Sequence of chain 1.I:
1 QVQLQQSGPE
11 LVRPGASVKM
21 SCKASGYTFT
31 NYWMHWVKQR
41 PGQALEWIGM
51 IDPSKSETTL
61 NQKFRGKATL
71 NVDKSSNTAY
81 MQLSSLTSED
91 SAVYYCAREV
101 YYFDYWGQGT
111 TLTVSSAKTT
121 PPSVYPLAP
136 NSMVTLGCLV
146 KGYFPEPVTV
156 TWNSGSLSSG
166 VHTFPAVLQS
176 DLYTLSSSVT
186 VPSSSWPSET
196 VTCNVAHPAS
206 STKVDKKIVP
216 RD

Sequence of chain 1.A:
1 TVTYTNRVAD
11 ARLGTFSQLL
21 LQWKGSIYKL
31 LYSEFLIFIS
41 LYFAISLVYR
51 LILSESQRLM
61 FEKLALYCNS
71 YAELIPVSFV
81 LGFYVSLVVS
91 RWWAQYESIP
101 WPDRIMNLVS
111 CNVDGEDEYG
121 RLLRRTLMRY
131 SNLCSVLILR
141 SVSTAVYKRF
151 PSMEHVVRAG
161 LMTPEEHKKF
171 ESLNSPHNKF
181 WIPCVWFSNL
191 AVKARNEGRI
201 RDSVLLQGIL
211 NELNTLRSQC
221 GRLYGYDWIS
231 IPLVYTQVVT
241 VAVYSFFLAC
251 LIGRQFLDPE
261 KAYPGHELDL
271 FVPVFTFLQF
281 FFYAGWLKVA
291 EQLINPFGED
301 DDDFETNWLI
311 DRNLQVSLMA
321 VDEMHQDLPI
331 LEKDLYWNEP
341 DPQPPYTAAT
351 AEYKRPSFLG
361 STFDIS

The protein below binds the small molecule below.
Small molecule (SMILES): OC[C@H]1O[C@H](O[C@H]2[C@H](O)[C@@H](O)[C@H](OCC(CCCCC3CCCCC3)(CCCCC3CCCCC3)CO[C@@H]3O[C@H](CO)[C@@H](O[C@H]4O[C@H](CO)[C@@H](O)[C@H](O)[C@H]4O)[C@H](O)[C@H]3O)O[C@@H]2CO)[C@H](O)[C@@H](O)[C@@H]1O

Binding-site contacts:
Ligand atom C60 contacts residue SER17 of chain 1.A at 4.3 Å.
Ligand atom C34 contacts residue ILE37 of chain 1.B at 4.2 Å (hydrophobic).
Ligand atom O49 contacts residue LYS55 of chain 1.I at 3.9 Å.
Ligand atom C29 contacts residue LEU13 of chain 1.A at 4.3 Å (hydrophobic).
Ligand atom C38 contacts residue GLN18 of chain 1.A at 4.3 Å.
Ligand atom C20 contacts residue LEU21 of chain 1.A at 4.2 Å (hydrophobic).
Ligand atom C57 contacts residue GLN18 of chain 1.A at 4.2 Å.
Ligand atom C53 contacts residue ASP10 of chain 1.A at 3.7 Å.
Ligand atom O59 contacts residue GLY14 of chain 1.A at 3.6 Å.
Ligand atom C61 contacts residue GLN18 of chain 1.A at 4.0 Å.
Ligand atom C57 contacts residue ARG12 of chain 1.A at 4.0 Å.
Ligand atom C32 contacts residue SER17 of chain 1.A at 4.4 Å.
Ligand atom C64 contacts residue SER17 of chain 1.A at 4.2 Å.
Ligand atom C33 contacts residue ILE37 of chain 1.B at 4.2 Å (hydrophobic).
Ligand atom C32 contacts residue TYR244 of chain 1.B at 3.8 Å (hydrophobic).
Ligand atom O21 contacts residue GLN18 of chain 1.A at 3.6 Å.
Ligand atom C60 contacts residue GLN18 of chain 1.A at 3.9 Å.
Ligand atom O58 contacts residue GLY14 of chain 1.A at 4.0 Å.
Ligand atom O54 contacts residue ASP10 of chain 1.A at 2.6 Å (salt-bridge).
Ligand atom O49 contacts residue GLU57 of chain 1.I at 3.0 Å (salt-bridge).
Ligand atom C31 contacts residue TYR244 of chain 1.B at 4.3 Å (hydrophobic).
Ligand atom C56 contacts residue GLY14 of chain 1.A at 4.3 Å.
Ligand atom C57 contacts residue GLY14 of chain 1.A at 3.8 Å.
Ligand atom C61 contacts residue LEU21 of chain 1.A at 3.9 Å (hydrophobic).
Ligand atom C63 contacts residue LEU21 of chain 1.A at 4.0 Å (hydrophobic).
Ligand atom C65 contacts residue LEU21 of chain 1.A at 3.8 Å (hydrophobic).
Ligand atom C65 contacts residue LEU20 of chain 1.A at 4.3 Å (hydrophobic).
Ligand atom O23 contacts residue LEU21 of chain 1.A at 4.3 Å.
Ligand atom C57 contacts residue THR15 of chain 1.A at 3.8 Å.
Ligand atom O58 contacts residue THR15 of chain 1.A at 3.6 Å (h-bond).
Ligand atom C35 contacts residue ILE37 of chain 1.B at 4.3 Å (hydrophobic).
Ligand atom O59 contacts residue GLN18 of chain 1.A at 3.6 Å.
Ligand atom C61 contacts residue SER17 of chain 1.A at 4.2 Å.
Ligand atom O51 contacts residue ARG7 of chain 1.A at 3.7 Å.
Ligand atom C31 contacts residue SER17 of chain 1.A at 4.0 Å.
Ligand atom C62 contacts residue SER17 of chain 1.A at 4.2 Å.
Ligand atom O58 contacts residue ARG12 of chain 1.A at 3.5 Å.
Ligand atom O37 contacts residue GLY14 of chain 1.A at 3.9 Å.
Ligand atom C56 contacts residue GLN18 of chain 1.A at 3.8 Å.
Ligand atom O58 contacts residue GLN18 of chain 1.A at 3.9 Å.

Sequence of chain 1.B:
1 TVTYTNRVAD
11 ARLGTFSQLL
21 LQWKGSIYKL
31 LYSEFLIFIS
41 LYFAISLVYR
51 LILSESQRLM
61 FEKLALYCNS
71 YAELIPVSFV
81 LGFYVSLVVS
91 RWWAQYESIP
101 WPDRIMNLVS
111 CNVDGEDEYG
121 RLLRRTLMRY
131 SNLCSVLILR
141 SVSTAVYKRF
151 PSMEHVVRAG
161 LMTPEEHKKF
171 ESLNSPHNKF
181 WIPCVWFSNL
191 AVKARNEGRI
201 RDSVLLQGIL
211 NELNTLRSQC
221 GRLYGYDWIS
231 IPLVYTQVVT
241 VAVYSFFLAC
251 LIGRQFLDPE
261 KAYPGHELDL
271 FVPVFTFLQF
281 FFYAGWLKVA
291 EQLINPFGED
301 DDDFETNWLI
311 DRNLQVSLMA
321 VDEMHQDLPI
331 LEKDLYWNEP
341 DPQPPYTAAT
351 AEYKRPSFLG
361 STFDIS